Sequence of chain 8.C:
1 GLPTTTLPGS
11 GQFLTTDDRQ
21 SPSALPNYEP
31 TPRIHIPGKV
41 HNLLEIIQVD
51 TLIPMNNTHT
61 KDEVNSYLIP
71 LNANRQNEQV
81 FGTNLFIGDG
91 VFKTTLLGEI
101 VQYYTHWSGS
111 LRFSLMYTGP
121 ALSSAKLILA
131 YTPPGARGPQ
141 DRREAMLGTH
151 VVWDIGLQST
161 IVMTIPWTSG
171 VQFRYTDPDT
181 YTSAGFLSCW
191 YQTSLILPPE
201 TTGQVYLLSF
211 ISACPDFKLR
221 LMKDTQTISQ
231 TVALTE

Sequence of chain 7.A:
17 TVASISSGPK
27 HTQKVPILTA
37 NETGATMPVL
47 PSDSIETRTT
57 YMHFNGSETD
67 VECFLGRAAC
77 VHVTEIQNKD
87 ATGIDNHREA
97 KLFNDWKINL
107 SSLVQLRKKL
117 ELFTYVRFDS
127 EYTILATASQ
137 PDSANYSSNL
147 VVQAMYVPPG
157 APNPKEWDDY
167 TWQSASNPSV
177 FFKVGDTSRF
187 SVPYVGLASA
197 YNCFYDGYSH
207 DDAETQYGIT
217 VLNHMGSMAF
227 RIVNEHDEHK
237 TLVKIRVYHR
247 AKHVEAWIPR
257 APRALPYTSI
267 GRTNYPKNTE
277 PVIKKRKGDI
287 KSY

Sequence of chain 7.C:
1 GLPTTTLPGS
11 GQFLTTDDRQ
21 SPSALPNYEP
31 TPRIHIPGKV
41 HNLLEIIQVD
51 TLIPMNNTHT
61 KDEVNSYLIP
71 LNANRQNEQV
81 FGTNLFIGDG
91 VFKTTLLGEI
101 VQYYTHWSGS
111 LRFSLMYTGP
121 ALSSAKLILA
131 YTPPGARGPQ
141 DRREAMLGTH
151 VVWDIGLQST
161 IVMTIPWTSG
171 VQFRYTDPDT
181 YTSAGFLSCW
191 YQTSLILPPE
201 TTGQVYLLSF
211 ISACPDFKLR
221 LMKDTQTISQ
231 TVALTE

Binding-site contacts:
Ligand atom N2 contacts residue PHE186 of chain 7.A at 4.0 Å.
Ligand atom C4 contacts residue PHE186 of chain 7.A at 3.7 Å (hydrophobic).
Ligand atom C2C contacts residue VAL188 of chain 7.A at 2.8 Å (hydrophobic).
Ligand atom O1 contacts residue TYR152 of chain 7.A at 3.9 Å.
Ligand atom O1B contacts residue MET221 of chain 7.A at 3.8 Å.
Ligand atom C3B contacts residue TYR197 of chain 7.A at 3.3 Å (hydrophobic).
Ligand atom CM1 contacts residue CYS199 of chain 7.A at 3.8 Å (hydrophobic).
Ligand atom C5A contacts residue CYS199 of chain 7.A at 3.9 Å (hydrophobic).
Ligand atom C5A contacts residue VAL122 of chain 7.A at 3.9 Å (hydrophobic).
Ligand atom N3A contacts residue ASN219 of chain 7.A at 3.4 Å (h-bond).
Ligand atom N2 contacts residue PRO174 of chain 7.A at 3.7 Å.
Ligand atom O1 contacts residue VAL188 of chain 7.A at 3.8 Å.
Ligand atom C4A contacts residue ASN198 of chain 7.A at 3.9 Å.
Ligand atom C31 contacts residue SER175 of chain 7.A at 3.5 Å.
Ligand atom CL1 contacts residue MET221 of chain 7.A at 3.8 Å.
Ligand atom C5 contacts residue TYR152 of chain 7.A at 3.6 Å (hydrophobic).
Ligand atom C4 contacts residue TYR152 of chain 7.A at 3.7 Å (hydrophobic).
Ligand atom CL1 contacts residue ASN105 of chain 7.A at 3.3 Å.
Ligand atom C3 contacts residue PRO174 of chain 7.A at 3.7 Å (hydrophobic).
Ligand atom C5 contacts residue PHE186 of chain 7.A at 3.7 Å (hydrophobic).
Ligand atom C3C contacts residue TYR128 of chain 7.A at 3.6 Å (hydrophobic).
Ligand atom CL1 contacts residue ILE104 of chain 7.A at 3.6 Å.
Ligand atom C3B contacts residue LEU106 of chain 7.A at 3.8 Å (hydrophobic).
Ligand atom C6C contacts residue VAL191 of chain 7.A at 3.3 Å (hydrophobic).
Ligand atom C31 contacts residue VAL176 of chain 7.A at 3.3 Å (hydrophobic).
Ligand atom C5C contacts residue TYR128 of chain 7.A at 3.7 Å (hydrophobic).
Ligand atom C31 contacts residue PRO174 of chain 7.A at 3.3 Å (hydrophobic).
Ligand atom C1C contacts residue TYR152 of chain 7.A at 3.9 Å (hydrophobic).
Ligand atom C2B contacts residue TYR197 of chain 7.A at 3.3 Å (hydrophobic).
Ligand atom O1A contacts residue VAL122 of chain 7.A at 4.0 Å.
Ligand atom C4C contacts residue TYR152 of chain 7.A at 3.9 Å (hydrophobic).
Ligand atom C3 contacts residue PHE186 of chain 7.A at 3.9 Å (hydrophobic).
Ligand atom C4B contacts residue LEU106 of chain 7.A at 3.7 Å (hydrophobic).
Ligand atom N2 contacts residue ALA24 of chain 7.C at 3.1 Å.
Ligand atom C5C contacts residue ILE104 of chain 7.A at 4.0 Å (hydrophobic).
Ligand atom C7C contacts residue TYR128 of chain 7.A at 3.5 Å (hydrophobic).
Ligand atom C3C contacts residue VAL188 of chain 7.A at 3.3 Å (hydrophobic).
Ligand atom C31 contacts residue ALA150 of chain 7.A at 3.5 Å (hydrophobic).
Ligand atom O1 contacts residue ALA24 of chain 7.C at 3.4 Å.
Ligand atom O1 contacts residue PHE186 of chain 7.A at 3.8 Å.

This small molecule binds to this protein.
Small molecule (SMILES): Cc1cc(CCCCCCCOc2ccc(C3=N[C@@H](C)CO3)cc2Cl)on1